This protein binds this small molecule.
Small molecule (SMILES): CNc1cc(F)cc2cc(C(=O)Nc3ccc(C(=O)O)cc3)c(=O)[nH]c12

Binding-site contacts:
Ligand atom C3 contacts residue ASN46 of chain 1.A at 3.6 Å.
Ligand atom C20 contacts residue PRO79 of chain 1.A at 3.8 Å (hydrophobic).
Ligand atom C16 contacts residue ARG76 of chain 1.A at 3.7 Å.
Ligand atom O21 contacts residue ARG136 of chain 1.A at 3.3 Å (salt-bridge).
Ligand atom C11 contacts residue ILE78 of chain 1.A at 3.7 Å (hydrophobic).
Ligand atom O10 contacts residue ASP73 of chain 1.A at 3.8 Å.
Ligand atom C6 contacts residue THR165 of chain 1.A at 3.6 Å.
Ligand atom C17 contacts residue ARG136 of chain 1.A at 3.7 Å.
Ligand atom C18 contacts residue PRO79 of chain 1.A at 3.5 Å (hydrophobic).
Ligand atom C4 contacts residue ASN46 of chain 1.A at 3.5 Å.
Ligand atom N7 contacts residue THR165 of chain 1.A at 3.6 Å.
Ligand atom C16 contacts residue GLY77 of chain 1.A at 3.5 Å.
Ligand atom N24 contacts residue ALA47 of chain 1.A at 3.9 Å.
Ligand atom C17 contacts residue GLY77 of chain 1.A at 3.7 Å.
Ligand atom C19 contacts residue PRO79 of chain 1.A at 3.7 Å (hydrophobic).
Ligand atom C14 contacts residue GLU50 of chain 1.A at 3.5 Å.
Ligand atom C25 contacts residue VAL71 of chain 1.A at 3.1 Å (hydrophobic).
Ligand atom C19 contacts residue ARG76 of chain 1.A at 3.6 Å.
Ligand atom N24 contacts residue THR165 of chain 1.A at 3.7 Å.
Ligand atom N24 contacts residue ASP73 of chain 1.A at 2.9 Å (salt-bridge).
Ligand atom C5 contacts residue ASN46 of chain 1.A at 3.8 Å.
Ligand atom C20 contacts residue ARG76 of chain 1.A at 3.3 Å.
Ligand atom C6 contacts residue ASP73 of chain 1.A at 3.7 Å.
Ligand atom N13 contacts residue GLU50 of chain 1.A at 3.3 Å (salt-bridge).
Ligand atom C2 contacts residue THR165 of chain 1.A at 3.6 Å.
Ligand atom C8 contacts residue ILE78 of chain 1.A at 3.7 Å (hydrophobic).
Ligand atom C25 contacts residue THR165 of chain 1.A at 3.6 Å.
Ligand atom O10 contacts residue GLU50 of chain 1.A at 3.4 Å (salt-bridge).
Ligand atom C15 contacts residue PRO79 of chain 1.A at 3.7 Å (hydrophobic).
Ligand atom O21 contacts residue ARG76 of chain 1.A at 3.1 Å (salt-bridge).
Ligand atom F23 contacts residue VAL120 of chain 1.A at 3.1 Å.
Ligand atom C1 contacts residue VAL167 of chain 1.A at 3.7 Å (hydrophobic).
Ligand atom F23 contacts residue VAL167 of chain 1.A at 3.9 Å.
Ligand atom C17 contacts residue ARG76 of chain 1.A at 3.1 Å.
Ligand atom C16 contacts residue GLU50 of chain 1.A at 3.2 Å.
Ligand atom N7 contacts residue ASP73 of chain 1.A at 2.9 Å (salt-bridge).
Ligand atom C9 contacts residue ASP73 of chain 1.A at 3.8 Å.
Ligand atom C2 contacts residue ASP73 of chain 1.A at 3.7 Å.
Ligand atom C5 contacts residue ILE78 of chain 1.A at 3.8 Å (hydrophobic).
Ligand atom C25 contacts residue ASP73 of chain 1.A at 3.8 Å.

Sequence of chain 1.A:
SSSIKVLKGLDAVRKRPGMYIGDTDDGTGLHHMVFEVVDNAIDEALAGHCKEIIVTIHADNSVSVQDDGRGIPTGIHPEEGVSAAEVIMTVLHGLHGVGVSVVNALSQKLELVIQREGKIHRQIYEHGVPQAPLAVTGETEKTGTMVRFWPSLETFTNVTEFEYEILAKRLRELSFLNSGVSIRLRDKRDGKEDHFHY